Binding-site contacts:
Ligand atom C7 contacts residue ASN717 of chain 1.C at 3.3 Å.
Ligand atom C4 contacts residue ASN717 of chain 1.C at 4.2 Å.
Ligand atom N2 contacts residue LEU922 of chain 1.C at 4.2 Å.
Ligand atom O5 contacts residue GLN926 of chain 1.C at 4.2 Å.
Ligand atom C6 contacts residue GLN1071 of chain 1.C at 3.9 Å.
Ligand atom O5 contacts residue LEU922 of chain 1.C at 3.6 Å.
Ligand atom C2 contacts residue ASN717 of chain 1.C at 2.5 Å.
Ligand atom O7 contacts residue ASN717 of chain 1.C at 3.0 Å (h-bond).
Ligand atom C6 contacts residue ASN717 of chain 1.C at 3.2 Å.
Ligand atom C3 contacts residue ASN717 of chain 1.C at 3.8 Å.
Ligand atom C5 contacts residue ASN717 of chain 1.C at 3.5 Å.
Ligand atom C7 contacts residue LEU922 of chain 1.C at 3.5 Å (hydrophobic).
Ligand atom C5 contacts residue GLN926 of chain 1.C at 4.3 Å.
Ligand atom O6 contacts residue GLN1071 of chain 1.C at 4.3 Å.
Ligand atom O7 contacts residue LEU922 of chain 1.C at 3.5 Å.
Ligand atom N2 contacts residue ASN717 of chain 1.C at 3.0 Å (h-bond).
Ligand atom C1 contacts residue ASN717 of chain 1.C at 1.4 Å.
Ligand atom C1 contacts residue LEU922 of chain 1.C at 4.3 Å (hydrophobic).
Ligand atom C8 contacts residue GLN926 of chain 1.C at 4.3 Å.
Ligand atom C1 contacts residue GLN1071 of chain 1.C at 4.4 Å.
Ligand atom O5 contacts residue PHE718 of chain 1.C at 4.5 Å.
Ligand atom C5 contacts residue LEU922 of chain 1.C at 4.4 Å (hydrophobic).
Ligand atom C8 contacts residue LEU922 of chain 1.C at 3.7 Å (hydrophobic).
Ligand atom O4 contacts residue LEU922 of chain 1.C at 3.8 Å.
Ligand atom O5 contacts residue ASN717 of chain 1.C at 2.5 Å (h-bond).
Ligand atom C2 contacts residue GLN1071 of chain 1.C at 4.4 Å.
Ligand atom O7 contacts residue GLN1071 of chain 1.C at 3.6 Å (h-bond).

The protein below binds the small molecule below.
Small molecule (SMILES): CC(=O)N[C@H]1[C@H](O[C@H]2[C@H](O)[C@@H](NC(C)=O)CO[C@@H]2CO)O[C@H](CO)[C@@H](O)[C@@H]1O

Sequence of chain 1.C:
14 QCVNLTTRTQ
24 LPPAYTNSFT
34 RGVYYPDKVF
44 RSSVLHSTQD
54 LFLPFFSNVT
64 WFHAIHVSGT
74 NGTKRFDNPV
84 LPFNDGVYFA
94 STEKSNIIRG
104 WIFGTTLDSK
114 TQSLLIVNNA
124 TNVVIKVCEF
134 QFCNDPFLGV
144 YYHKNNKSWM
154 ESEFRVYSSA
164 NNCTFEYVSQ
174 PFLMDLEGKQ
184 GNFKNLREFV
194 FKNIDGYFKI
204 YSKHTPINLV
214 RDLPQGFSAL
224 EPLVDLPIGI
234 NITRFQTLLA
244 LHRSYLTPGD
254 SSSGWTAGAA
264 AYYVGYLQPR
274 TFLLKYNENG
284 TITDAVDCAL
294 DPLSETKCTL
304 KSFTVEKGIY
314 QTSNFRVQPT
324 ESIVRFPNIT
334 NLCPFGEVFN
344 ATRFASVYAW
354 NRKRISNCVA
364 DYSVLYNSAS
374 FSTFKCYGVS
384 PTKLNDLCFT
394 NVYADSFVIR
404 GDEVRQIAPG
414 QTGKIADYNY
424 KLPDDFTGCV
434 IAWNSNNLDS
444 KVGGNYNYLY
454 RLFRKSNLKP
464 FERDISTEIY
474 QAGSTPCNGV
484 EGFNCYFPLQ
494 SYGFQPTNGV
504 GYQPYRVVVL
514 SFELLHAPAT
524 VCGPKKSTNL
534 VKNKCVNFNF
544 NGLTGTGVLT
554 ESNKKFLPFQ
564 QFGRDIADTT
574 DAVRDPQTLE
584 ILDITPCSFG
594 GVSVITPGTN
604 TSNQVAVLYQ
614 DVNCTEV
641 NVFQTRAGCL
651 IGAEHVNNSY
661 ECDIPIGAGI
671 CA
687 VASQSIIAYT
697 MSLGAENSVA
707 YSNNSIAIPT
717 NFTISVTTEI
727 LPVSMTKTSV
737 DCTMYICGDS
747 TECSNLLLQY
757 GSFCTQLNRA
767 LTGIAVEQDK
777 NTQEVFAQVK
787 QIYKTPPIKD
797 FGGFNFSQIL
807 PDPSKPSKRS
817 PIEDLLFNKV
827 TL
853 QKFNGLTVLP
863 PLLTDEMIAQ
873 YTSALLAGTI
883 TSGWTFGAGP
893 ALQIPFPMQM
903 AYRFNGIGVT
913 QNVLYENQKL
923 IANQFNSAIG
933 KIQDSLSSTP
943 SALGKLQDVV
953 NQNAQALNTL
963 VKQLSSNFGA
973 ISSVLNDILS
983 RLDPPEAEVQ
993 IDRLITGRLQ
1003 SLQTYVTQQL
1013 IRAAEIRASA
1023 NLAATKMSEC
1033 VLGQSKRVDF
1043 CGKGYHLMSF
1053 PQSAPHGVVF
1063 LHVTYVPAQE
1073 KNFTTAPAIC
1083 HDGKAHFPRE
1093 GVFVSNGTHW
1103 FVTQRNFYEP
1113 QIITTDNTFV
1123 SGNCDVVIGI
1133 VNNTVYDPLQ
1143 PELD